Binding-site contacts:
Ligand atom C8 contacts residue TYR95 of chain 1.D at 3.6 Å (hydrophobic).
Ligand atom C3 contacts residue LEU78 of chain 1.D at 3.8 Å (hydrophobic).
Ligand atom C9 contacts residue LEU114 of chain 1.D at 3.7 Å (hydrophobic).
Ligand atom O3 contacts residue VAL82 of chain 1.D at 3.5 Å.
Ligand atom CP8 contacts residue MET75 of chain 1.D at 3.8 Å (hydrophobic).
Ligand atom C2 contacts residue LEU78 of chain 1.D at 3.6 Å (hydrophobic).
Ligand atom CP2 contacts residue PHE204 of chain 1.D at 3.4 Å (hydrophobic).
Ligand atom C6 contacts residue TYR95 of chain 1.D at 3.8 Å (hydrophobic).
Ligand atom CP9 contacts residue CYS38 of chain 1.D at 4.0 Å (hydrophobic).
Ligand atom C5 contacts residue ALA41 of chain 1.D at 4.0 Å (hydrophobic).
Ligand atom C1 contacts residue TYR95 of chain 1.D at 3.7 Å (hydrophobic).
Ligand atom C3 contacts residue TYR95 of chain 1.D at 4.0 Å (hydrophobic).
Ligand atom CP3 contacts residue HIS203 of chain 1.D at 3.4 Å.
Ligand atom OP3 contacts residue HIS203 of chain 1.D at 2.7 Å (h-bond).
Ligand atom CP1 contacts residue ALA200 of chain 1.D at 3.7 Å (hydrophobic).
Ligand atom C9 contacts residue TYR95 of chain 1.D at 3.2 Å (hydrophobic).
Ligand atom CP2 contacts residue ALA200 of chain 1.D at 3.7 Å (hydrophobic).
Ligand atom C4 contacts residue LEU40 of chain 1.D at 4.1 Å (hydrophobic).
Ligand atom CP2 contacts residue HIS203 of chain 1.D at 3.4 Å.
Ligand atom CP9 contacts residue ALA41 of chain 1.D at 3.7 Å (hydrophobic).
Ligand atom CP4 contacts residue LEU34 of chain 1.D at 3.6 Å (hydrophobic).
Ligand atom CP8 contacts residue ALA41 of chain 1.D at 4.0 Å (hydrophobic).
Ligand atom CP1 contacts residue PHE204 of chain 1.D at 3.9 Å (hydrophobic).
Ligand atom OP3 contacts residue LEU34 of chain 1.D at 3.9 Å.
Ligand atom O3 contacts residue LEU78 of chain 1.D at 3.6 Å (h-bond).
Ligand atom C3 contacts residue GLU44 of chain 1.D at 3.3 Å.
Ligand atom OP3 contacts residue PHE204 of chain 1.D at 3.8 Å.
Ligand atom O3 contacts residue ARG85 of chain 1.D at 3.9 Å.
Ligand atom C2 contacts residue TYR95 of chain 1.D at 4.0 Å (hydrophobic).
Ligand atom C5 contacts residue TYR95 of chain 1.D at 4.0 Å (hydrophobic).
Ligand atom C2 contacts residue VAL82 of chain 1.D at 3.6 Å (hydrophobic).
Ligand atom C5 contacts residue LEU37 of chain 1.D at 3.7 Å (hydrophobic).
Ligand atom C3 contacts residue VAL82 of chain 1.D at 3.8 Å (hydrophobic).
Ligand atom CP5 contacts residue LEU37 of chain 1.D at 4.0 Å (hydrophobic).
Ligand atom O3 contacts residue GLU44 of chain 1.D at 2.6 Å (salt-bridge).
Ligand atom CP3 contacts residue PHE204 of chain 1.D at 3.8 Å (hydrophobic).
Ligand atom C4 contacts residue GLU44 of chain 1.D at 3.2 Å.
Ligand atom C4 contacts residue TYR95 of chain 1.D at 3.9 Å (hydrophobic).
Ligand atom C8 contacts residue LEU37 of chain 1.D at 3.9 Å (hydrophobic).
Ligand atom OP3 contacts residue ILE207 of chain 1.D at 3.1 Å.

A small-molecule ligand and the protein it binds are described below.
Small molecule (SMILES): CC/C(=C(/CC)c1ccc(O)cc1)c1ccc(O)cc1

Sequence of chain 1.D:
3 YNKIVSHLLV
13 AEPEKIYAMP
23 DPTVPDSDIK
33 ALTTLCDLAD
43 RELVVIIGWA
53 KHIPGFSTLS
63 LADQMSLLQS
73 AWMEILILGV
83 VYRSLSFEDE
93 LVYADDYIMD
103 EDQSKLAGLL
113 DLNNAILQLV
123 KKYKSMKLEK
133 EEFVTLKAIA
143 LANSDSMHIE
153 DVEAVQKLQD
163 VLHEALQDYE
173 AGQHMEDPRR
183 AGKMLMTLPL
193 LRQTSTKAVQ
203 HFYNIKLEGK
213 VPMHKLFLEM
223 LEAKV